Sequence of chain 1.A:
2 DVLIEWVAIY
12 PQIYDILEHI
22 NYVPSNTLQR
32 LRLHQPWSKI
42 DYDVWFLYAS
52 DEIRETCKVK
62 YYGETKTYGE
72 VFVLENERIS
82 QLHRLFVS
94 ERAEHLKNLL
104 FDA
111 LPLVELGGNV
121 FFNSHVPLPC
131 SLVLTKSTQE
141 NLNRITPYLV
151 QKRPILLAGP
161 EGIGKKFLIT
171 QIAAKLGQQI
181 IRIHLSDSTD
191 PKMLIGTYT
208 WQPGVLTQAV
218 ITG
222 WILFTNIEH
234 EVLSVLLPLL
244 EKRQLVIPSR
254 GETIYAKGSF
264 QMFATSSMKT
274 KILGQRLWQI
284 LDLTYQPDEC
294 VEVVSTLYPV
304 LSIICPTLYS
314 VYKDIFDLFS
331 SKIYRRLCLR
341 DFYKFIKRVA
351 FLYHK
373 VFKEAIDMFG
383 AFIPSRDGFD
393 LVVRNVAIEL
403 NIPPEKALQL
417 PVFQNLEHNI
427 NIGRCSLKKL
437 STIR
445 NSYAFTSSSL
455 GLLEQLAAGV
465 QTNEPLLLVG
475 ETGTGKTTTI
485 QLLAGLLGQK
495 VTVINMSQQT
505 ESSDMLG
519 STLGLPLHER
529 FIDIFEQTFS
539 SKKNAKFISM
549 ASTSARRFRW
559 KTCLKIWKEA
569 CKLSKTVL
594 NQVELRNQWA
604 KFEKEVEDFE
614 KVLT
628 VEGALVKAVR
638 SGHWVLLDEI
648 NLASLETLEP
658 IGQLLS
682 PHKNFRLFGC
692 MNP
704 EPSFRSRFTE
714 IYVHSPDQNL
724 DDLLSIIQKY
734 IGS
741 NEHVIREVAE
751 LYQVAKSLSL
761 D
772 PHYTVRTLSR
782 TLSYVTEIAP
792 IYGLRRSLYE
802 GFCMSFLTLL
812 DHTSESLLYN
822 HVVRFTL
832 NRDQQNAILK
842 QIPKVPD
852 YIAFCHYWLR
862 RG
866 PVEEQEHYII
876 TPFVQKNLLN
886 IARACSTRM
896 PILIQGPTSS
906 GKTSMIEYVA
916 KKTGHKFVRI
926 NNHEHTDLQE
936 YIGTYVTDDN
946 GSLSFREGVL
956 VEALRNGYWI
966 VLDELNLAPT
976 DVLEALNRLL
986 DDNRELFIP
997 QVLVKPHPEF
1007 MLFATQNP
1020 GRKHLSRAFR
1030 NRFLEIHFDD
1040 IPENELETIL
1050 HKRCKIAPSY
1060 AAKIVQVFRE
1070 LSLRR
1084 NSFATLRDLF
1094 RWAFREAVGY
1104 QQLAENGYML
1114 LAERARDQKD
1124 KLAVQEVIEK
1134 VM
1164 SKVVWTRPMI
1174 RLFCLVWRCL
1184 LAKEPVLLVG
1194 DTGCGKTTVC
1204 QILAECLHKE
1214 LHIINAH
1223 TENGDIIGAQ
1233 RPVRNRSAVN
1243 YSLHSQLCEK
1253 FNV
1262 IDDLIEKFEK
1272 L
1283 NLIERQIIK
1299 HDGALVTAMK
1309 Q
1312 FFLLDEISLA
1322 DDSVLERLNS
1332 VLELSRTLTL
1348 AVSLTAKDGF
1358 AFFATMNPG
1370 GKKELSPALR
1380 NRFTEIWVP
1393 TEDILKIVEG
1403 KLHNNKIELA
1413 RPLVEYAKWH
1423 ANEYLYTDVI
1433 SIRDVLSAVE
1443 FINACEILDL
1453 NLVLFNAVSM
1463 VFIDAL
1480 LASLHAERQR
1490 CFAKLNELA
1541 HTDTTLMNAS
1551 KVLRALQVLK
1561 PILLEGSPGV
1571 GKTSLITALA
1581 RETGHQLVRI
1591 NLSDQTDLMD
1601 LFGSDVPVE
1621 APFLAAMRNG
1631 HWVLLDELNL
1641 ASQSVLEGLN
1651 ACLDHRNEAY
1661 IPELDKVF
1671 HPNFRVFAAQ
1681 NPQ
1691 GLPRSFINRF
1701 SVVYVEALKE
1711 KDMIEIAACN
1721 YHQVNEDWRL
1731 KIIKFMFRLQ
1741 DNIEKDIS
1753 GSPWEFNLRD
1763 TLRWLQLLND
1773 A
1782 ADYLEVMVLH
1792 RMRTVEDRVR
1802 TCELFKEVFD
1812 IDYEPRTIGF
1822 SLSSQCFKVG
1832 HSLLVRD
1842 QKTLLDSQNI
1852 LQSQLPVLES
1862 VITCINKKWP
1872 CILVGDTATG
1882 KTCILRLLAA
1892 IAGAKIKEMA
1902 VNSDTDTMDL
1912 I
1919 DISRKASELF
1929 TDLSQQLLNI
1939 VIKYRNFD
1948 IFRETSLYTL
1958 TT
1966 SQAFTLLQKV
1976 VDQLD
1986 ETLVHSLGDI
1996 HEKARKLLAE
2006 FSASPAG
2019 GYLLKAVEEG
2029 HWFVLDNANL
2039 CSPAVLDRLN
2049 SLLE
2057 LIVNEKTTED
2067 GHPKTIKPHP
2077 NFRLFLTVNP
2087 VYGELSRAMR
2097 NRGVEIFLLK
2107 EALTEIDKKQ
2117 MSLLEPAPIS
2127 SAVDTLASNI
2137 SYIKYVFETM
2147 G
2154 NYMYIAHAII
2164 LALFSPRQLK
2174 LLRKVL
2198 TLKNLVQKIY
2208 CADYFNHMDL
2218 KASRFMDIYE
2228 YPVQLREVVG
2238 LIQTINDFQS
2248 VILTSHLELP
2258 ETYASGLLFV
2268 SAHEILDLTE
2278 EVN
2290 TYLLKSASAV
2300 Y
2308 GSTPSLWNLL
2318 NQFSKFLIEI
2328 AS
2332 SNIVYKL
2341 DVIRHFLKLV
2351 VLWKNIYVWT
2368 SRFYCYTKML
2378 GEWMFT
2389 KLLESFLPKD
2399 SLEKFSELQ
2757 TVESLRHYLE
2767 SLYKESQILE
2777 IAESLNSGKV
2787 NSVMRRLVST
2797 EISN

Binding-site contacts:
Ligand atom O2G contacts residue THR1878 of chain 1.A at 3.4 Å.
Ligand atom O2B contacts residue THR1880 of chain 1.A at 3.7 Å.
Ligand atom C6 contacts residue GLN1849 of chain 1.A at 3.8 Å.
Ligand atom N1 contacts residue ASN1850 of chain 1.A at 3.2 Å (h-bond).
Ligand atom N7 contacts residue CYS1884 of chain 1.A at 3.5 Å.
Ligand atom PA contacts residue GLY1881 of chain 1.A at 3.8 Å.
Ligand atom N6 contacts residue GLN1849 of chain 1.A at 3.9 Å.
Ligand atom O2B contacts residue LYS1882 of chain 1.A at 3.6 Å.
Ligand atom C8 contacts residue CYS1884 of chain 1.A at 3.9 Å (hydrophobic).
Ligand atom O3A contacts residue THR1883 of chain 1.A at 3.5 Å (h-bond).
Ligand atom O3G contacts residue VAL2084 of chain 1.A at 3.6 Å.
Ligand atom O3G contacts residue ASP1877 of chain 1.A at 4.0 Å.
Ligand atom PG contacts residue ALA1879 of chain 1.A at 4.1 Å.
Ligand atom C5 contacts residue CYS1884 of chain 1.A at 3.9 Å (hydrophobic).
Ligand atom PA contacts residue LYS1882 of chain 1.A at 4.2 Å.
Ligand atom C8 contacts residue GLY1881 of chain 1.A at 4.1 Å.
Ligand atom O5' contacts residue LYS1882 of chain 1.A at 4.0 Å.
Ligand atom O2B contacts residue ALA1879 of chain 1.A at 3.2 Å (h-bond).
Ligand atom O5' contacts residue CYS1884 of chain 1.A at 4.1 Å.
Ligand atom N6 contacts residue ILE1851 of chain 1.A at 4.1 Å.
Ligand atom O1B contacts residue ALA1879 of chain 1.A at 4.0 Å.
Ligand atom C6 contacts residue ASN1850 of chain 1.A at 3.6 Å.
Ligand atom O2A contacts residue GLY1881 of chain 1.A at 3.0 Å (h-bond).
Ligand atom N1 contacts residue GLN1849 of chain 1.A at 3.6 Å.
Ligand atom O2B contacts residue GLY1881 of chain 1.A at 3.5 Å (h-bond).
Ligand atom O3A contacts residue GLY1881 of chain 1.A at 4.2 Å.
Ligand atom C6 contacts residue LEU1852 of chain 1.A at 3.9 Å (hydrophobic).
Ligand atom O5' contacts residue GLY1881 of chain 1.A at 3.5 Å.
Ligand atom O2A contacts residue THR1880 of chain 1.A at 3.8 Å.
Ligand atom N7 contacts residue LEU1852 of chain 1.A at 3.7 Å.
Ligand atom O3G contacts residue LYS1882 of chain 1.A at 3.7 Å.
Ligand atom O2G contacts residue ALA1879 of chain 1.A at 2.7 Å (h-bond).
Ligand atom C5 contacts residue LEU1852 of chain 1.A at 4.0 Å (hydrophobic).
Ligand atom O4' contacts residue GLY1881 of chain 1.A at 3.3 Å.
Ligand atom N6 contacts residue LEU1852 of chain 1.A at 3.4 Å.
Ligand atom PB contacts residue LYS1882 of chain 1.A at 4.2 Å.
Ligand atom N6 contacts residue ASN1850 of chain 1.A at 2.4 Å (h-bond).
Ligand atom O3A contacts residue LYS1882 of chain 1.A at 3.6 Å (salt-bridge).
Ligand atom O2A contacts residue ALA1879 of chain 1.A at 3.3 Å.
Ligand atom O2A contacts residue LYS1882 of chain 1.A at 4.1 Å.

This small molecule binds to this protein.
Small molecule (SMILES): Nc1ncnc2c1ncn2[C@@H]1O[C@H](CO[P](=O)(O)O[P](=O)(O)NP(=O)(O)O)[C@@H](O)[C@H]1O